Binding-site contacts:
Ligand atom C7 contacts residue ASN139 of chain 1.G at 3.3 Å.
Ligand atom C8 contacts residue ASN139 of chain 1.G at 3.3 Å.
Ligand atom C4 contacts residue ASN139 of chain 1.G at 4.3 Å.
Ligand atom C1 contacts residue ASN139 of chain 1.G at 1.6 Å.
Ligand atom O5 contacts residue ASN139 of chain 1.G at 2.5 Å (h-bond).
Ligand atom C5 contacts residue ASN139 of chain 1.G at 3.8 Å.
Ligand atom O7 contacts residue ASN139 of chain 1.G at 4.2 Å.
Ligand atom N2 contacts residue ASN139 of chain 1.G at 2.8 Å (h-bond).
Ligand atom O7 contacts residue SER137 of chain 1.G at 3.8 Å.
Ligand atom C2 contacts residue ASN139 of chain 1.G at 2.4 Å.
Ligand atom C3 contacts residue ASN139 of chain 1.G at 3.8 Å.

A small-molecule ligand and the protein it binds are described below.
Small molecule (SMILES): CC(=O)N[C@@H]1[C@@H](O)[C@H](O)[C@@H](CO)O[C@H]1O

Sequence of chain 1.G:
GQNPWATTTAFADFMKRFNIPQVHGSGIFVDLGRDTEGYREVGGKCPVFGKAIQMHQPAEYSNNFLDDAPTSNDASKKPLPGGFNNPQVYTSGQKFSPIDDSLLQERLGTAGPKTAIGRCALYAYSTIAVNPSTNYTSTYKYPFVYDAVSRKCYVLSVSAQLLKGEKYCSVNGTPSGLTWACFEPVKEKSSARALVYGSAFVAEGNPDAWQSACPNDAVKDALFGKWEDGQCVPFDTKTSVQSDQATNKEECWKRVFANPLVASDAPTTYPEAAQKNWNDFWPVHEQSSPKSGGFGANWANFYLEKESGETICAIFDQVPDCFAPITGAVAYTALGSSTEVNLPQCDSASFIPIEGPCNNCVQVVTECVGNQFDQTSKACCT